Sequence of chain 1.E:
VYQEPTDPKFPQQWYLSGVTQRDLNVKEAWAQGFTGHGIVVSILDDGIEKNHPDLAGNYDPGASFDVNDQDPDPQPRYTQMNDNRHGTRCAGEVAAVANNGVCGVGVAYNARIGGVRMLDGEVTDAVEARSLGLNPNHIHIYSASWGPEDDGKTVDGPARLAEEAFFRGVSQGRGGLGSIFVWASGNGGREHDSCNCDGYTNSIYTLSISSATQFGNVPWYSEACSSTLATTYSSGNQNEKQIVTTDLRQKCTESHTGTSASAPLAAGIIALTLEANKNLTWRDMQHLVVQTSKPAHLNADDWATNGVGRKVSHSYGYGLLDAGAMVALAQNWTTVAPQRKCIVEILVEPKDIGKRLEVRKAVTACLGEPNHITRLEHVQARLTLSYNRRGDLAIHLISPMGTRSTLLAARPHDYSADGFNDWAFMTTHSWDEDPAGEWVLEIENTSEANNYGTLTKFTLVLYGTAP

Binding-site contacts:
Ligand atom C8 contacts residue ASN280 of chain 1.E at 2.9 Å.
Ligand atom C8 contacts residue ASN278 of chain 1.E at 3.0 Å.
Ligand atom C7 contacts residue ASN280 of chain 1.E at 3.0 Å.
Ligand atom C2 contacts residue ASN280 of chain 1.E at 2.4 Å.
Ligand atom C3 contacts residue ASN280 of chain 1.E at 3.8 Å.
Ligand atom O7 contacts residue ASN280 of chain 1.E at 3.9 Å.
Ligand atom C1 contacts residue ASN280 of chain 1.E at 1.4 Å.
Ligand atom C4 contacts residue ASN280 of chain 1.E at 4.2 Å.
Ligand atom C5 contacts residue ASN280 of chain 1.E at 3.7 Å.
Ligand atom N2 contacts residue ASN280 of chain 1.E at 2.8 Å (h-bond).
Ligand atom O5 contacts residue ASN280 of chain 1.E at 2.4 Å (h-bond).
Ligand atom C7 contacts residue ASN278 of chain 1.E at 4.5 Å.

The protein below binds the small molecule below.
Small molecule (SMILES): CC(=O)N[C@@H]1[C@@H](O)[C@H](O)[C@@H](CO)O[C@H]1O